Sequence of chain 1.A:
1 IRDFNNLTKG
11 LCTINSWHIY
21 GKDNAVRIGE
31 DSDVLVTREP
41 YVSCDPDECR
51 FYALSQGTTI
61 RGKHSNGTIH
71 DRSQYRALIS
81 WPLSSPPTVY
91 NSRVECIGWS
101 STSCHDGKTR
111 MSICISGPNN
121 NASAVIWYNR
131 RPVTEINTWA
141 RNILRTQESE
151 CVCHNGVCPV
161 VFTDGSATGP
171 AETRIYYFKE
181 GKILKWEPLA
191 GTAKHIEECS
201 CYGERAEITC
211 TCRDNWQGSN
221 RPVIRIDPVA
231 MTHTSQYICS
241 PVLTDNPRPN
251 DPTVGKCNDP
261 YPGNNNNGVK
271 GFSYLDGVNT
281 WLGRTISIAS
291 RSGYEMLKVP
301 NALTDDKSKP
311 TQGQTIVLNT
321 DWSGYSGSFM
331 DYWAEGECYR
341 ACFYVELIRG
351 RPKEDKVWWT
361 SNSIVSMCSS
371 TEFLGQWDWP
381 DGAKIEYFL

Sequence of chain 3.A:
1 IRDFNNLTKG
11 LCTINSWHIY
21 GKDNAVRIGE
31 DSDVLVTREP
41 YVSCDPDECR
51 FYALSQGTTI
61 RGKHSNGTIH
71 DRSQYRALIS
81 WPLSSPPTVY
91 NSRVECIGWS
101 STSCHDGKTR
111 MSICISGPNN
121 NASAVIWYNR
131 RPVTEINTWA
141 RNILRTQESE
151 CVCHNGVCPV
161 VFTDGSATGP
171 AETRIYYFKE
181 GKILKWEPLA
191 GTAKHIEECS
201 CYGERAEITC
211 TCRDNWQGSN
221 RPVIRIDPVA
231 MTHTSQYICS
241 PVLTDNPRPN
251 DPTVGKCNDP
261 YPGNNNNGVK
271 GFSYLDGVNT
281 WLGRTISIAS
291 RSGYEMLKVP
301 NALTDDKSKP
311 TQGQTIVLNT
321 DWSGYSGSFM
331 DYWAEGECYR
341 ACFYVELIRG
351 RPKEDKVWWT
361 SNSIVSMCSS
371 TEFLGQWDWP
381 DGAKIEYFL

This protein binds this small molecule.
Small molecule (SMILES): CC(=O)N[C@H]1[C@H](O[C@H]2[C@H](O)[C@@H](NC(C)=O)CO[C@@H]2CO)O[C@H](CO)[C@@H](O[C@@H]2O[C@H](CO[C@H]3O[C@H](CO[C@H]4O[C@H](CO)[C@@H](O)[C@H](O)[C@@H]4O)[C@@H](O)[C@H](O[C@H]4O[C@H](CO)[C@@H](O)[C@H](O)[C@@H]4O)[C@@H]3O)[C@@H](O)[C@H](O[C@H]3O[C@H](CO)[C@@H](O)[C@H](O)[C@@H]3O[C@H]3O[C@H](CO)[C@@H](O)[C@H](O)[C@@H]3O[C@H]3O[C@H](CO)[C@@H](O)[C@H](O)[C@@H]3O)[C@@H]2O)[C@@H]1O

Binding-site contacts:
Ligand atom O3 contacts residue ASP251 of chain 3.A at 2.9 Å (salt-bridge).
Ligand atom C6 contacts residue LEU374 of chain 3.A at 3.4 Å (hydrophobic).
Ligand atom O4 contacts residue ARG284 of chain 3.A at 3.6 Å.
Ligand atom O3 contacts residue ASN250 of chain 3.A at 2.8 Å (h-bond).
Ligand atom O4 contacts residue ARG248 of chain 3.A at 3.1 Å (salt-bridge).
Ligand atom C1 contacts residue ASN121 of chain 1.A at 1.4 Å.
Ligand atom C6 contacts residue PRO310 of chain 3.A at 3.6 Å (hydrophobic).
Ligand atom C6 contacts residue ILE286 of chain 3.A at 3.5 Å (hydrophobic).
Ligand atom O3 contacts residue GLY313 of chain 3.A at 3.0 Å (h-bond).
Ligand atom N2 contacts residue ASN121 of chain 1.A at 2.9 Å (h-bond).
Ligand atom C5 contacts residue ASN121 of chain 1.A at 3.6 Å.
Ligand atom O3 contacts residue GLU295 of chain 3.A at 2.6 Å (salt-bridge).
Ligand atom O6 contacts residue LYS309 of chain 3.A at 2.9 Å (salt-bridge).
Ligand atom C2 contacts residue ASN121 of chain 1.A at 2.5 Å.
Ligand atom O7 contacts residue BGC1 of chain 1.E at 3.2 Å (h-bond).
Ligand atom O4 contacts residue GLY313 of chain 3.A at 3.6 Å.
Ligand atom O2 contacts residue GLY313 of chain 3.A at 3.3 Å.
Ligand atom O6 contacts residue THR311 of chain 3.A at 3.5 Å (h-bond).
Ligand atom O2 contacts residue LEU297 of chain 3.A at 3.4 Å.
Ligand atom O2 contacts residue ASN250 of chain 3.A at 3.1 Å (h-bond).
Ligand atom O3 contacts residue ARG284 of chain 3.A at 3.0 Å (salt-bridge).
Ligand atom O5 contacts residue GLY375 of chain 3.A at 3.4 Å.
Ligand atom C3 contacts residue GLU295 of chain 3.A at 3.4 Å.
Ligand atom O6 contacts residue ASP251 of chain 3.A at 2.6 Å (salt-bridge).
Ligand atom O5 contacts residue ASP251 of chain 3.A at 3.5 Å (salt-bridge).
Ligand atom O5 contacts residue ASN121 of chain 1.A at 2.3 Å (h-bond).
Ligand atom O5 contacts residue GLN376 of chain 3.A at 3.4 Å (h-bond).
Ligand atom O6 contacts residue ILE286 of chain 3.A at 2.8 Å (h-bond).
Ligand atom O4 contacts residue ILE288 of chain 3.A at 3.4 Å.
Ligand atom O3 contacts residue GLN312 of chain 3.A at 3.3 Å.
Ligand atom C5 contacts residue ARG284 of chain 3.A at 3.6 Å.
Ligand atom C3 contacts residue GLY313 of chain 3.A at 3.1 Å.
Ligand atom O5 contacts residue ARG284 of chain 3.A at 3.1 Å (salt-bridge).
Ligand atom C6 contacts residue ASP251 of chain 3.A at 3.5 Å.
Ligand atom C6 contacts residue THR311 of chain 3.A at 3.6 Å.
Ligand atom O4 contacts residue GLU295 of chain 3.A at 2.8 Å (salt-bridge).
Ligand atom C7 contacts residue ASN121 of chain 1.A at 3.6 Å.
Ligand atom C8 contacts residue ASN120 of chain 1.A at 3.7 Å.
Ligand atom C4 contacts residue GLU295 of chain 3.A at 3.6 Å.
Ligand atom O6 contacts residue GLN376 of chain 3.A at 3.3 Å.